This protein binds this small molecule.
Small molecule (SMILES): CC(=O)N[C@@H]1[C@@H](O)[C@H](O)[C@@H](CO)O[C@H]1O

Sequence of chain 1.D:
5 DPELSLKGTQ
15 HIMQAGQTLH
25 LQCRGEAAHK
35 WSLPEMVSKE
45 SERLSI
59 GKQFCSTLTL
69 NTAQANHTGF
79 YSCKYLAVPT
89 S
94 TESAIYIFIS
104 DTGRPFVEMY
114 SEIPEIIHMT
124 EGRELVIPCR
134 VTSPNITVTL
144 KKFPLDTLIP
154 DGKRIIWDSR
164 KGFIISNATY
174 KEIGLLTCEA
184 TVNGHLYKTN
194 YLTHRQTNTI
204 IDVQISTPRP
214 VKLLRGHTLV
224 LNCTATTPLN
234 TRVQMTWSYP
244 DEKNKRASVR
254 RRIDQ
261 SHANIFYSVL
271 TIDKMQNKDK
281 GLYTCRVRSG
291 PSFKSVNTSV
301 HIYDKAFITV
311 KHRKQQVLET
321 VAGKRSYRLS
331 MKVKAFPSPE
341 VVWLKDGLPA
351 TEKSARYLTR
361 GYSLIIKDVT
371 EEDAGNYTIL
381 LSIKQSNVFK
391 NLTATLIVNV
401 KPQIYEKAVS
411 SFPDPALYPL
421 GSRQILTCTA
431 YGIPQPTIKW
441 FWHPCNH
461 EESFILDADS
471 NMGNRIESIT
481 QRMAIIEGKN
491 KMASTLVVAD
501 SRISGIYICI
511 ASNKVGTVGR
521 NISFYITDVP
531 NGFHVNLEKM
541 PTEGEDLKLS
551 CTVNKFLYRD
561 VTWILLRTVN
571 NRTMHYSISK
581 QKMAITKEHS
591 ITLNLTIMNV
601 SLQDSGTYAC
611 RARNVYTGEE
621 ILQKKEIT

Binding-site contacts:
Ligand atom C4 contacts residue ASN376 of chain 1.D at 4.3 Å.
Ligand atom O5 contacts residue THR393 of chain 1.D at 4.3 Å.
Ligand atom O7 contacts residue ASN376 of chain 1.D at 3.0 Å (h-bond).
Ligand atom C1 contacts residue ASN376 of chain 1.D at 1.4 Å.
Ligand atom C8 contacts residue ASN376 of chain 1.D at 4.2 Å.
Ligand atom O6 contacts residue THR395 of chain 1.D at 3.6 Å.
Ligand atom C6 contacts residue THR395 of chain 1.D at 3.1 Å.
Ligand atom N2 contacts residue ASN376 of chain 1.D at 2.8 Å (h-bond).
Ligand atom C7 contacts residue ASN376 of chain 1.D at 3.1 Å.
Ligand atom O5 contacts residue ASN376 of chain 1.D at 2.5 Å (h-bond).
Ligand atom C2 contacts residue THR393 of chain 1.D at 4.3 Å.
Ligand atom C5 contacts residue ASN376 of chain 1.D at 3.7 Å.
Ligand atom O6 contacts residue GLN316 of chain 1.D at 3.2 Å (h-bond).
Ligand atom C3 contacts residue ASN376 of chain 1.D at 3.8 Å.
Ligand atom C5 contacts residue THR395 of chain 1.D at 4.0 Å.
Ligand atom C6 contacts residue GLN316 of chain 1.D at 4.3 Å.
Ligand atom O7 contacts residue THR393 of chain 1.D at 4.3 Å.
Ligand atom O5 contacts residue THR395 of chain 1.D at 3.6 Å.
Ligand atom O7 contacts residue THR378 of chain 1.D at 4.2 Å.
Ligand atom C2 contacts residue ASN376 of chain 1.D at 2.5 Å.